The protein below binds the small molecule below.
Small molecule (SMILES): Nc1nc2c(c(=O)[nH]1)NC1N2C2OC(COP(=O)(O)OP(=O)(O)OP(=O)(O)O)C1(O)C2O

Sequence of chain 2.A:
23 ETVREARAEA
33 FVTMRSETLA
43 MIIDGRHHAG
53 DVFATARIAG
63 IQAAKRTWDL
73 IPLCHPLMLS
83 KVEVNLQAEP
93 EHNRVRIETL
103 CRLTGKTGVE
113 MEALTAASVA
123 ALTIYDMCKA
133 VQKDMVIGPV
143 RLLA

Binding-site contacts:
Ligand atom N9 contacts residue THR109 of chain 2.A at 3.8 Å.
Ligand atom C6 contacts residue GLU114 of chain 2.A at 3.6 Å.
Ligand atom C6 contacts residue MET113 of chain 2.A at 3.8 Å (hydrophobic).
Ligand atom N9 contacts residue HIS77 of chain 2.A at 3.8 Å.
Ligand atom C6 contacts residue GLY110 of chain 2.A at 3.2 Å.
Ligand atom OAO contacts residue LEU75 of chain 2.A at 3.9 Å.
Ligand atom N2 contacts residue LEU79 of chain 2.A at 3.3 Å.
Ligand atom CAN contacts residue HIS77 of chain 2.A at 3.5 Å.
Ligand atom O6 contacts residue GLU112 of chain 2.A at 3.4 Å (salt-bridge).
Ligand atom N3 contacts residue THR109 of chain 2.A at 3.8 Å.
Ligand atom C4 contacts residue HIS77 of chain 2.A at 4.0 Å.
Ligand atom N2 contacts residue GLU114 of chain 2.A at 2.6 Å (salt-bridge).
Ligand atom N1 contacts residue LEU79 of chain 2.A at 4.0 Å.
Ligand atom O6 contacts residue MET113 of chain 2.A at 3.0 Å (h-bond).
Ligand atom C5 contacts residue GLY110 of chain 2.A at 3.8 Å.
Ligand atom OBB contacts residue SER82 of chain 3.A at 3.9 Å.
Ligand atom C2 contacts residue GLU114 of chain 2.A at 3.4 Å.
Ligand atom N3 contacts residue HIS77 of chain 2.A at 3.0 Å (h-bond).
Ligand atom CAM contacts residue CYS76 of chain 2.A at 3.9 Å (hydrophobic).
Ligand atom OAO contacts residue HIS77 of chain 2.A at 2.9 Å (h-bond).
Ligand atom N1 contacts residue GLY110 of chain 2.A at 3.4 Å (h-bond).
Ligand atom N1 contacts residue GLU114 of chain 2.A at 2.7 Å (salt-bridge).
Ligand atom C2 contacts residue HIS77 of chain 2.A at 3.7 Å.
Ligand atom CAN contacts residue LEU75 of chain 2.A at 3.4 Å (hydrophobic).
Ligand atom N2 contacts residue CYS76 of chain 2.A at 3.6 Å.
Ligand atom O6 contacts residue GLU114 of chain 2.A at 3.6 Å.
Ligand atom C2 contacts residue CYS76 of chain 2.A at 3.7 Å (hydrophobic).
Ligand atom O6 contacts residue GLY110 of chain 2.A at 3.3 Å (h-bond).
Ligand atom CAM contacts residue LEU75 of chain 2.A at 3.6 Å (hydrophobic).
Ligand atom OAQ contacts residue CYS76 of chain 2.A at 4.0 Å.
Ligand atom OAQ contacts residue LEU75 of chain 2.A at 3.0 Å (h-bond).
Ligand atom PAU contacts residue HIS77 of chain 2.A at 3.9 Å.
Ligand atom N2 contacts residue HIS77 of chain 2.A at 2.7 Å (h-bond).
Ligand atom N3 contacts residue CYS76 of chain 2.A at 3.6 Å.
Ligand atom C2 contacts residue LEU79 of chain 2.A at 3.6 Å (hydrophobic).
Ligand atom C4 contacts residue THR109 of chain 2.A at 3.6 Å.
Ligand atom CAN contacts residue CYS76 of chain 2.A at 3.8 Å (hydrophobic).
Ligand atom O6 contacts residue VAL111 of chain 2.A at 3.9 Å.
Ligand atom OAX contacts residue HIS77 of chain 2.A at 2.7 Å (h-bond).
Ligand atom N1 contacts residue MET113 of chain 2.A at 3.9 Å.

Sequence of chain 3.A:
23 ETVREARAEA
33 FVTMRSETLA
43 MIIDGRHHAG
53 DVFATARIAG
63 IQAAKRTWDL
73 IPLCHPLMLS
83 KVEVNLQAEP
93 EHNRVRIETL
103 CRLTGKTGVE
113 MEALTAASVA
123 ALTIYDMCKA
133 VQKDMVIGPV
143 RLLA